Sequence of chain 1.A:
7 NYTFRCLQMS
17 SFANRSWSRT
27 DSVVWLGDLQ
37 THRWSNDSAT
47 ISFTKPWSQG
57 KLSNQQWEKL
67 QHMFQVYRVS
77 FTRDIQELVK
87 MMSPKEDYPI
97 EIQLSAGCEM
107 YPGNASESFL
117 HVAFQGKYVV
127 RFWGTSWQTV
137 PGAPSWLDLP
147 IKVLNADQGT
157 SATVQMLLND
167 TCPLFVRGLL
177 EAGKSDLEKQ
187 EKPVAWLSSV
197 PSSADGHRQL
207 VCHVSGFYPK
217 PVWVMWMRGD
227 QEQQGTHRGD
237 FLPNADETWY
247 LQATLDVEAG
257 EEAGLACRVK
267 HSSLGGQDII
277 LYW

Binding-site contacts:
Ligand atom O7 contacts residue ARG25 of chain 1.A at 4.5 Å.
Ligand atom C1 contacts residue SER24 of chain 1.A at 3.8 Å.
Ligand atom C8 contacts residue TRP23 of chain 1.A at 3.2 Å (hydrophobic).
Ligand atom C5 contacts residue ASN42 of chain 1.A at 3.6 Å.
Ligand atom C4 contacts residue ASN42 of chain 1.A at 4.2 Å.
Ligand atom C2 contacts residue SER24 of chain 1.A at 3.7 Å.
Ligand atom C2 contacts residue ASN42 of chain 1.A at 2.5 Å.
Ligand atom N2 contacts residue SER24 of chain 1.A at 2.8 Å (h-bond).
Ligand atom C7 contacts residue SER24 of chain 1.A at 3.6 Å.
Ligand atom C1 contacts residue ARG25 of chain 1.A at 4.5 Å.
Ligand atom O5 contacts residue ASN42 of chain 1.A at 2.3 Å (h-bond).
Ligand atom C3 contacts residue SER24 of chain 1.A at 4.1 Å.
Ligand atom C7 contacts residue ASN42 of chain 1.A at 3.8 Å.
Ligand atom C8 contacts residue SER24 of chain 1.A at 3.6 Å.
Ligand atom N2 contacts residue ASN42 of chain 1.A at 3.0 Å (h-bond).
Ligand atom C7 contacts residue ARG25 of chain 1.A at 4.4 Å.
Ligand atom N2 contacts residue ARG25 of chain 1.A at 4.2 Å.
Ligand atom O7 contacts residue ASN42 of chain 1.A at 4.0 Å.
Ligand atom C8 contacts residue ARG25 of chain 1.A at 4.2 Å.
Ligand atom C3 contacts residue ASN42 of chain 1.A at 3.8 Å.
Ligand atom C1 contacts residue ASN42 of chain 1.A at 1.4 Å.

This protein binds this small molecule.
Small molecule (SMILES): CC(=O)N[C@@H]1[C@@H](O)[C@H](O)[C@@H](CO)O[C@H]1O